Sequence of chain 1.D:
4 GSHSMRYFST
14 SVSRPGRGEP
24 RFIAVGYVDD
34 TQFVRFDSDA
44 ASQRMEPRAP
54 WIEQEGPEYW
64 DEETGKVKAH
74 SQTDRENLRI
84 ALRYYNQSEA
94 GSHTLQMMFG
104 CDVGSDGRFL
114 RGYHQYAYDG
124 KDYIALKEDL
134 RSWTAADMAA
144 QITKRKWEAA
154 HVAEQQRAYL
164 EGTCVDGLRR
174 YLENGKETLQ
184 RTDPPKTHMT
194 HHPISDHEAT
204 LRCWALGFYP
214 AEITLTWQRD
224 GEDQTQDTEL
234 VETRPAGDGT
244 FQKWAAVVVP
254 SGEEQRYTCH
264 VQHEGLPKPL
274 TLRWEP

Binding-site contacts:
Ligand atom CZ contacts residue HIS73 of chain 1.D at 3.5 Å.
Ligand atom CD1 contacts residue TYR162 of chain 1.D at 3.6 Å (hydrophobic).
Ligand atom CD1 contacts residue PHE102 of chain 1.D at 3.6 Å (hydrophobic).
Ligand atom O contacts residue LYS69 of chain 1.D at 3.2 Å (salt-bridge).
Ligand atom OXT contacts residue LYS149 of chain 1.D at 2.6 Å (salt-bridge).
Ligand atom O contacts residue THR76 of chain 1.D at 3.5 Å.
Ligand atom C contacts residue TYR87 of chain 1.D at 3.4 Å (hydrophobic).
Ligand atom N contacts residue TYR10 of chain 1.D at 2.8 Å (h-bond).
Ligand atom CG2 contacts residue HIS73 of chain 1.D at 3.4 Å.
Ligand atom N contacts residue LYS69 of chain 1.D at 3.5 Å (salt-bridge).
Ligand atom CE2 contacts residue HIS73 of chain 1.D at 3.4 Å.
Ligand atom NH2 contacts residue ALA72 of chain 1.D at 3.4 Å.
Ligand atom O contacts residue TYR162 of chain 1.D at 3.3 Å.
Ligand atom OH contacts residue HIS73 of chain 1.D at 2.7 Å (h-bond).
Ligand atom N contacts residue GLU66 of chain 1.D at 3.2 Å (salt-bridge).
Ligand atom CE1 contacts residue TYR10 of chain 1.D at 3.5 Å (hydrophobic).
Ligand atom CD2 contacts residue ASN80 of chain 1.D at 3.3 Å.
Ligand atom CB contacts residue LYS69 of chain 1.D at 3.5 Å.
Ligand atom N contacts residue ASN80 of chain 1.D at 3.2 Å (h-bond).
Ligand atom C contacts residue THR146 of chain 1.D at 3.5 Å.
Ligand atom O contacts residue THR146 of chain 1.D at 2.6 Å (h-bond).
Ligand atom CZ contacts residue VAL70 of chain 1.D at 3.5 Å (hydrophobic).
Ligand atom O contacts residue TRP150 of chain 1.D at 2.8 Å (h-bond).
Ligand atom O contacts residue TYR87 of chain 1.D at 2.7 Å (h-bond).
Ligand atom CD2 contacts residue THR76 of chain 1.D at 3.5 Å.
Ligand atom O contacts residue TYR10 of chain 1.D at 3.5 Å.
Ligand atom CD1 contacts residue TYR174 of chain 1.D at 3.5 Å (hydrophobic).
Ligand atom CE1 contacts residue PHE102 of chain 1.D at 3.5 Å (hydrophobic).
Ligand atom CD1 contacts residue TYR10 of chain 1.D at 3.3 Å (hydrophobic).
Ligand atom C contacts residue LYS149 of chain 1.D at 3.4 Å.
Ligand atom CA contacts residue ASN80 of chain 1.D at 3.3 Å.
Ligand atom O contacts residue TYR162 of chain 1.D at 3.0 Å (h-bond).
Ligand atom O contacts residue MET8 of chain 1.D at 3.4 Å.
Ligand atom CB contacts residue PHE102 of chain 1.D at 3.6 Å (hydrophobic).
Ligand atom OH contacts residue VAL70 of chain 1.D at 3.5 Å.
Ligand atom OXT contacts residue TYR87 of chain 1.D at 3.4 Å (h-bond).
Ligand atom CG1 contacts residue HIS73 of chain 1.D at 3.5 Å.
Ligand atom N contacts residue PHE102 of chain 1.D at 3.4 Å.
Ligand atom N contacts residue TYR174 of chain 1.D at 2.7 Å (h-bond).
Ligand atom O contacts residue LYS149 of chain 1.D at 3.5 Å (salt-bridge).

This protein binds this small molecule.
Small molecule (SMILES): CC[C@H](C)[C@H](NC(=O)[C@H](CC(C)C)NC(=O)[C@@H](NC(=O)[C@H](CCCN=C(N)N)NC(=O)[C@@H](NC(=O)[C@@H]1CCCN1C(=O)[C@H](CC(C)C)NC(=O)[C@H](Cc1ccc(O)cc1)NC(=O)[C@@H](N)CC(C)C)C(C)C)C(C)C)C(=O)O